Binding-site contacts:
Ligand atom NH2 contacts residue GLN77 of chain 1.G at 3.5 Å (h-bond).
Ligand atom CA contacts residue SER61 of chain 1.G at 3.9 Å.
Ligand atom CZ contacts residue VAL62 of chain 1.G at 3.7 Å (hydrophobic).
Ligand atom C34 contacts residue GLY65 of chain 1.G at 3.3 Å.
Ligand atom NE contacts residue VAL62 of chain 1.G at 3.1 Å.
Ligand atom NH1 contacts residue GLY65 of chain 1.G at 3.3 Å (h-bond).
Ligand atom CD1 contacts residue VAL62 of chain 1.G at 3.7 Å (hydrophobic).
Ligand atom C contacts residue LEU63 of chain 1.G at 3.7 Å (hydrophobic).
Ligand atom N contacts residue SER61 of chain 1.G at 2.9 Å (h-bond).
Ligand atom CZ contacts residue ASP39 of chain 1.G at 3.3 Å.
Ligand atom O3 contacts residue LEU63 of chain 1.G at 3.7 Å.
Ligand atom CG1 contacts residue VAL62 of chain 1.G at 3.7 Å (hydrophobic).
Ligand atom NH1 contacts residue GLN77 of chain 1.G at 3.4 Å (h-bond).
Ligand atom CB contacts residue LEU63 of chain 1.G at 3.8 Å (hydrophobic).
Ligand atom N11 contacts residue LEU63 of chain 1.G at 3.9 Å.
Ligand atom C contacts residue SER61 of chain 1.G at 3.8 Å.
Ligand atom CB contacts residue SER61 of chain 1.G at 3.8 Å.
Ligand atom NH1 contacts residue ASP60 of chain 1.G at 3.6 Å.
Ligand atom NH2 contacts residue LEU63 of chain 1.G at 3.8 Å.
Ligand atom CZ contacts residue GLN77 of chain 1.G at 3.8 Å.
Ligand atom NH2 contacts residue ASP60 of chain 1.G at 3.3 Å (salt-bridge).
Ligand atom O3 contacts residue VAL64 of chain 1.G at 3.7 Å.
Ligand atom CB contacts residue VAL62 of chain 1.G at 3.8 Å (hydrophobic).
Ligand atom CZ contacts residue ASP60 of chain 1.G at 3.1 Å.
Ligand atom CA contacts residue SER61 of chain 1.G at 3.8 Å.
Ligand atom N contacts residue SER61 of chain 1.G at 3.0 Å (h-bond).
Ligand atom O contacts residue VAL62 of chain 1.G at 3.2 Å.
Ligand atom CG contacts residue LEU63 of chain 1.G at 3.2 Å (hydrophobic).
Ligand atom O contacts residue SER61 of chain 1.G at 3.5 Å (h-bond).
Ligand atom O contacts residue LEU63 of chain 1.G at 2.8 Å (h-bond).
Ligand atom NH1 contacts residue VAL62 of chain 1.G at 3.5 Å.
Ligand atom NH2 contacts residue ASP39 of chain 1.G at 2.9 Å (salt-bridge).
Ligand atom N contacts residue LEU63 of chain 1.G at 3.1 Å (h-bond).
Ligand atom O3 contacts residue GLY65 of chain 1.G at 2.8 Å (h-bond).
Ligand atom CD1 contacts residue PHE74 of chain 1.G at 3.6 Å (hydrophobic).
Ligand atom CA contacts residue LEU63 of chain 1.G at 3.5 Å (hydrophobic).
Ligand atom NH1 contacts residue ASP39 of chain 1.G at 2.9 Å (salt-bridge).
Ligand atom CD contacts residue ASP60 of chain 1.G at 3.6 Å.
Ligand atom N12 contacts residue GLY65 of chain 1.G at 3.2 Å (h-bond).
Ligand atom NE contacts residue ASP60 of chain 1.G at 3.2 Å (salt-bridge).

Sequence of chain 1.G:
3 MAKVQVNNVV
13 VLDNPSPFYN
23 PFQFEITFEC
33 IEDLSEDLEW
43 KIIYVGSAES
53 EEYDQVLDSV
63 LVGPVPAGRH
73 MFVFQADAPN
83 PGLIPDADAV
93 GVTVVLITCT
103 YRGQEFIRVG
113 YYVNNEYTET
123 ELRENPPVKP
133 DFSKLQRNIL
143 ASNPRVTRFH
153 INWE

The protein below binds the small molecule below.
Small molecule (SMILES): CC[C@H](C)[C@H](NC(=O)[C@H](CCCN=C(N)N)NC(=O)[C@H](CCCN=C(N)N)NC(=O)[C@H](C)N)C(=O)N[C@@H](C)C(N)=O